The protein below binds the small molecule below.
Small molecule (SMILES): Nc1ncnc2c1ncn2[C@H]1C[C@H](O)[C@@H](COP(=O)(O)O)O1

Binding-site contacts:
Ligand atom N6 contacts residue PRO205 of chain 1.PA at 3.9 Å.
Ligand atom N1 contacts residue PRO205 of chain 1.PA at 4.4 Å.
Ligand atom C5 contacts residue PRO205 of chain 1.PA at 3.6 Å (hydrophobic).
Ligand atom C4 contacts residue PRO205 of chain 1.PA at 4.2 Å (hydrophobic).
Ligand atom N1 contacts residue PRO416 of chain 1.PA at 3.1 Å (h-bond).
Ligand atom N9 contacts residue PRO416 of chain 1.PA at 4.4 Å.
Ligand atom N7 contacts residue PRO205 of chain 1.PA at 3.7 Å.
Ligand atom C4 contacts residue PRO416 of chain 1.PA at 4.1 Å (hydrophobic).
Ligand atom N9 contacts residue HIS415 of chain 1.PA at 4.3 Å.
Ligand atom C2 contacts residue PRO416 of chain 1.PA at 3.1 Å (hydrophobic).
Ligand atom O5' contacts residue DC1 of chain 1.ME at 2.5 Å (h-bond).
Ligand atom C4' contacts residue DC1 of chain 1.ME at 4.5 Å.
Ligand atom N7 contacts residue HIS415 of chain 1.PA at 3.6 Å.
Ligand atom OP1 contacts residue DC1 of chain 1.ME at 2.5 Å (h-bond).
Ligand atom N3 contacts residue PRO416 of chain 1.PA at 3.5 Å.
Ligand atom C6 contacts residue PRO416 of chain 1.PA at 3.7 Å (hydrophobic).
Ligand atom P contacts residue DC1 of chain 1.ME at 1.6 Å.
Ligand atom C2' contacts residue HIS415 of chain 1.PA at 4.3 Å.
Ligand atom C8 contacts residue HIS415 of chain 1.PA at 3.6 Å.
Ligand atom OP2 contacts residue DC1 of chain 1.ME at 2.5 Å (h-bond).
Ligand atom C5' contacts residue DC1 of chain 1.ME at 3.1 Å.
Ligand atom C8 contacts residue PRO205 of chain 1.PA at 4.3 Å (hydrophobic).
Ligand atom N6 contacts residue SER417 of chain 1.PA at 4.3 Å.
Ligand atom C6 contacts residue PRO205 of chain 1.PA at 3.7 Å (hydrophobic).
Ligand atom N6 contacts residue PRO416 of chain 1.PA at 4.3 Å.
Ligand atom N1 contacts residue GLY424 of chain 1.PA at 4.1 Å.
Ligand atom N1 contacts residue VAL204 of chain 1.PA at 4.4 Å.
Ligand atom N6 contacts residue ASN394 of chain 1.PA at 4.0 Å.
Ligand atom C2 contacts residue GLY424 of chain 1.PA at 4.2 Å.
Ligand atom C5 contacts residue HIS415 of chain 1.PA at 4.4 Å.
Ligand atom C5 contacts residue PRO416 of chain 1.PA at 4.2 Å (hydrophobic).
Ligand atom C1' contacts residue PRO416 of chain 1.PA at 4.3 Å (hydrophobic).

Sequence of chain 1.PA:
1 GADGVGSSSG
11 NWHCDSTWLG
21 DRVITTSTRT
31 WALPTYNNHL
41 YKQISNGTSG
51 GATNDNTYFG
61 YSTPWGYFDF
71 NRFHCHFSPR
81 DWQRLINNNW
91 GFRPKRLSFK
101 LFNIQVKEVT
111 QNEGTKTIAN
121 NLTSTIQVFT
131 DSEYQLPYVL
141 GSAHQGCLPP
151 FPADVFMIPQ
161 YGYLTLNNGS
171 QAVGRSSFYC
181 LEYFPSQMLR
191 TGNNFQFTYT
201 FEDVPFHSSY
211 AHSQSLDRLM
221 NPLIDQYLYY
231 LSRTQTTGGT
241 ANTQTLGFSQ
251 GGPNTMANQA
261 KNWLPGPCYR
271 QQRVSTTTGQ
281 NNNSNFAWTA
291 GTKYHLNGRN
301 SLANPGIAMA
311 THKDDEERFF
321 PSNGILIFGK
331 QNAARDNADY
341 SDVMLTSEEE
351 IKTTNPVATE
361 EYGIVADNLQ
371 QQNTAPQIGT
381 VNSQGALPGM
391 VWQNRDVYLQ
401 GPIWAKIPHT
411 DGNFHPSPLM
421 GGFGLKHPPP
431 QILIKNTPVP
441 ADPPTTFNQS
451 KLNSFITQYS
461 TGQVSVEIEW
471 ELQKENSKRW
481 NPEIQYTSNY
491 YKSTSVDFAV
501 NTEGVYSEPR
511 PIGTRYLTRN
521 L